Binding-site contacts:
Ligand atom C4 contacts residue LEU29 of chain 1.W at 3.9 Å (hydrophobic).
Ligand atom C12 contacts residue GLU16 of chain 1.W at 3.2 Å.
Ligand atom O1 contacts residue ALA146 of chain 1.W at 3.6 Å (h-bond).
Ligand atom C11 contacts residue TYR150 of chain 1.W at 4.1 Å (hydrophobic).
Ligand atom C15 contacts residue GLY120 of chain 1.W at 4.1 Å.
Ligand atom C6 contacts residue VAL109 of chain 1.W at 3.8 Å (hydrophobic).
Ligand atom C6 contacts residue ARG33 of chain 1.W at 3.8 Å.
Ligand atom C13 contacts residue TYR150 of chain 1.W at 3.0 Å (hydrophobic).
Ligand atom O1 contacts residue TYR150 of chain 1.W at 3.0 Å.
Ligand atom C14 contacts residue TYR150 of chain 1.W at 4.1 Å (hydrophobic).
Ligand atom C11 contacts residue ILE122 of chain 1.W at 3.9 Å (hydrophobic).
Ligand atom N contacts residue ILE122 of chain 1.W at 3.7 Å.
Ligand atom C1 contacts residue ILE122 of chain 1.W at 3.8 Å (hydrophobic).
Ligand atom C7 contacts residue ILE122 of chain 1.W at 4.1 Å (hydrophobic).
Ligand atom O1 contacts residue TYR147 of chain 1.W at 4.0 Å.
Ligand atom S contacts residue LYS14 of chain 1.W at 4.0 Å.
Ligand atom C14 contacts residue LEU25 of chain 1.W at 3.6 Å (hydrophobic).
Ligand atom C6 contacts residue TYR90 of chain 1.W at 3.7 Å (hydrophobic).
Ligand atom C8 contacts residue ALA146 of chain 1.W at 4.0 Å (hydrophobic).
Ligand atom C15 contacts residue GLU16 of chain 1.W at 4.1 Å.
Ligand atom C4 contacts residue VAL109 of chain 1.W at 3.4 Å (hydrophobic).
Ligand atom C3 contacts residue LEU29 of chain 1.W at 3.8 Å (hydrophobic).
Ligand atom C5 contacts residue VAL109 of chain 1.W at 3.9 Å (hydrophobic).
Ligand atom C8 contacts residue LYS14 of chain 1.W at 3.9 Å.
Ligand atom O2 contacts residue LYS14 of chain 1.W at 2.8 Å (salt-bridge).
Ligand atom C13 contacts residue GLU16 of chain 1.W at 3.0 Å.
Ligand atom C16 contacts residue ILE122 of chain 1.W at 3.7 Å (hydrophobic).
Ligand atom C11 contacts residue GLU16 of chain 1.W at 4.1 Å.
Ligand atom O2 contacts residue TYR147 of chain 1.W at 4.0 Å.
Ligand atom C14 contacts residue SER18 of chain 1.W at 3.8 Å.
Ligand atom C3 contacts residue VAL109 of chain 1.W at 3.7 Å (hydrophobic).
Ligand atom C15 contacts residue LEU111 of chain 1.W at 4.1 Å (hydrophobic).
Ligand atom O3 contacts residue ILE122 of chain 1.W at 3.2 Å.
Ligand atom C10 contacts residue ILE122 of chain 1.W at 4.0 Å (hydrophobic).
Ligand atom C2 contacts residue LEU29 of chain 1.W at 3.5 Å (hydrophobic).
Ligand atom C15 contacts residue LEU25 of chain 1.W at 3.7 Å (hydrophobic).
Ligand atom C1 contacts residue LEU29 of chain 1.W at 3.9 Å (hydrophobic).
Ligand atom C12 contacts residue TYR150 of chain 1.W at 3.1 Å (hydrophobic).
Ligand atom C14 contacts residue GLU16 of chain 1.W at 3.6 Å.
Ligand atom C5 contacts residue ARG33 of chain 1.W at 4.0 Å.

Sequence of chain 1.W:
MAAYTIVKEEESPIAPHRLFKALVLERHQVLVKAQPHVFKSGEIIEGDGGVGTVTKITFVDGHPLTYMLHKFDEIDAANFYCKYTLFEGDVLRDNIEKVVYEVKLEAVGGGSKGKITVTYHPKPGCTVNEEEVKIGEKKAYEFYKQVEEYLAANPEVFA

This protein binds this small molecule.
Small molecule (SMILES): O=S(=O)(O)c1cccc2cccc(Nc3ccccc3)c12